Sequence of chain 12.B:
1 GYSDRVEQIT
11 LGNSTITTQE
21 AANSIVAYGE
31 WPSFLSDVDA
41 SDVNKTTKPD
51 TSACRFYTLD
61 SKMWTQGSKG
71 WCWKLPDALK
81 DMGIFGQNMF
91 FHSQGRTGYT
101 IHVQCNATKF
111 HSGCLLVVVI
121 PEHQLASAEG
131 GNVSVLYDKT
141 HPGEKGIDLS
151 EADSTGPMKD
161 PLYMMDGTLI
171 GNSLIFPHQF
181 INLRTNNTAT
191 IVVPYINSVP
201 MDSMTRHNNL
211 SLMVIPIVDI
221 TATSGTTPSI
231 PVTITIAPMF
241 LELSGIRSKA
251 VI

Sequence of chain 12.C:
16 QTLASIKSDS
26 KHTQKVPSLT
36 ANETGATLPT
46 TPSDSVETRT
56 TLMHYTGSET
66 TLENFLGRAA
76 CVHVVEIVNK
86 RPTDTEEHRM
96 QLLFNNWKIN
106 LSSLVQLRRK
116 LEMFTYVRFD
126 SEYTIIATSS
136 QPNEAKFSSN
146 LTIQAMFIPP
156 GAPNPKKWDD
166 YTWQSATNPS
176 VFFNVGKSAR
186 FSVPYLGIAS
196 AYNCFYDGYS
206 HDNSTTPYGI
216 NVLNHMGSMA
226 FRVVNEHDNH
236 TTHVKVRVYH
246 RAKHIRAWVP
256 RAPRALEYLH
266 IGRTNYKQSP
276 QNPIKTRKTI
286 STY

This small molecule binds to this protein.
Small molecule (SMILES): Nc1nc(-c2ccccc2)nc2[nH]nc(Nc3ccc(C(F)(F)F)cc3)c12

Sequence of chain 36.D:
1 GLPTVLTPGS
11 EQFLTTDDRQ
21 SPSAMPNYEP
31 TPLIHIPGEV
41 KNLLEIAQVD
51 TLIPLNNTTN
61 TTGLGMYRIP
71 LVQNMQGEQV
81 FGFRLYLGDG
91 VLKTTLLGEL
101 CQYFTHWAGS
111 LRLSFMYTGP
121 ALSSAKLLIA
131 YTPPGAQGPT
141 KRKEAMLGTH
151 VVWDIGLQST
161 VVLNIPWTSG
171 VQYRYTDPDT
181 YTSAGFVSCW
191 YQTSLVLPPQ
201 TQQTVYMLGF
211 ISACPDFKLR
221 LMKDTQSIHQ

Binding-site contacts:
Ligand atom F2 contacts residue ILE104 of chain 12.C at 3.4 Å.
Ligand atom C4 contacts residue MET221 of chain 12.C at 3.7 Å (hydrophobic).
Ligand atom F3 contacts residue TYR128 of chain 12.C at 3.4 Å.
Ligand atom C11 contacts residue LEU218 of chain 12.C at 3.6 Å (hydrophobic).
Ligand atom N2 contacts residue ASN198 of chain 12.C at 3.3 Å (h-bond).
Ligand atom F1 contacts residue SER126 of chain 12.C at 3.6 Å.
Ligand atom C15 contacts residue ASN198 of chain 12.C at 2.5 Å.
Ligand atom C13 contacts residue ALA196 of chain 12.C at 3.8 Å (hydrophobic).
Ligand atom C15 contacts residue LEU218 of chain 12.C at 3.8 Å (hydrophobic).
Ligand atom C12 contacts residue LEU218 of chain 12.C at 3.6 Å (hydrophobic).
Ligand atom C4 contacts residue ASN105 of chain 12.C at 3.4 Å.
Ligand atom C6 contacts residue ILE104 of chain 12.C at 3.3 Å (hydrophobic).
Ligand atom N3 contacts residue ASN198 of chain 12.C at 2.3 Å (h-bond).
Ligand atom N6 contacts residue MET221 of chain 12.C at 3.2 Å.
Ligand atom N5 contacts residue ASN198 of chain 12.C at 3.0 Å (h-bond).
Ligand atom C17 contacts residue ASN198 of chain 12.C at 3.7 Å.
Ligand atom N4 contacts residue LEU218 of chain 12.C at 3.0 Å (h-bond).
Ligand atom N3 contacts residue TYR197 of chain 12.C at 3.9 Å.
Ligand atom C6 contacts residue MET221 of chain 12.C at 3.8 Å (hydrophobic).
Ligand atom N6 contacts residue ASN219 of chain 12.C at 3.5 Å.
Ligand atom N6 contacts residue LEU218 of chain 12.C at 3.4 Å (h-bond).
Ligand atom N5 contacts residue TYR197 of chain 12.C at 3.8 Å.
Ligand atom N1 contacts residue ASN219 of chain 12.C at 3.9 Å.
Ligand atom C10 contacts residue LEU218 of chain 12.C at 3.4 Å (hydrophobic).
Ligand atom F2 contacts residue TYR128 of chain 12.C at 3.4 Å.
Ligand atom C2 contacts residue MET221 of chain 12.C at 3.8 Å (hydrophobic).
Ligand atom C6 contacts residue ASN105 of chain 12.C at 3.6 Å.
Ligand atom F2 contacts residue MET221 of chain 12.C at 2.9 Å.
Ligand atom C3 contacts residue TYR197 of chain 12.C at 3.8 Å (hydrophobic).
Ligand atom C13 contacts residue ASN198 of chain 12.C at 2.6 Å.
Ligand atom F3 contacts residue ILE104 of chain 12.C at 3.7 Å.
Ligand atom C1 contacts residue TYR197 of chain 12.C at 3.8 Å (hydrophobic).
Ligand atom C14 contacts residue LEU218 of chain 12.C at 3.5 Å (hydrophobic).
Ligand atom C13 contacts residue LEU218 of chain 12.C at 3.6 Å (hydrophobic).
Ligand atom C17 contacts residue ALA194 of chain 12.C at 3.6 Å (hydrophobic).
Ligand atom C15 contacts residue ALA194 of chain 12.C at 3.5 Å (hydrophobic).
Ligand atom C9 contacts residue ASN198 of chain 12.C at 3.1 Å.
Ligand atom C15 contacts residue SER198 of chain 12.B at 3.6 Å.
Ligand atom F3 contacts residue LEU106 of chain 12.C at 3.5 Å.
Ligand atom C18 contacts residue ILE104 of chain 12.C at 3.9 Å (hydrophobic).